Binding-site contacts:
Ligand atom C3 contacts residue ASN158 of chain 1.A at 3.3 Å.
Ligand atom C7 contacts residue ASN158 of chain 1.A at 3.8 Å.
Ligand atom C5 contacts residue ASN158 of chain 1.A at 3.6 Å.
Ligand atom O7 contacts residue ASN158 of chain 1.A at 3.2 Å (h-bond).
Ligand atom C1 contacts residue ASN158 of chain 1.A at 1.4 Å.
Ligand atom O6 contacts residue SER159 of chain 1.A at 4.3 Å.
Ligand atom C4 contacts residue ASN158 of chain 1.A at 4.1 Å.
Ligand atom N2 contacts residue ASN158 of chain 1.A at 3.5 Å (h-bond).
Ligand atom O5 contacts residue ASN158 of chain 1.A at 2.4 Å (h-bond).
Ligand atom O3 contacts residue ASN158 of chain 1.A at 3.2 Å (h-bond).
Ligand atom C2 contacts residue ASN158 of chain 1.A at 2.4 Å.

Sequence of chain 1.A:
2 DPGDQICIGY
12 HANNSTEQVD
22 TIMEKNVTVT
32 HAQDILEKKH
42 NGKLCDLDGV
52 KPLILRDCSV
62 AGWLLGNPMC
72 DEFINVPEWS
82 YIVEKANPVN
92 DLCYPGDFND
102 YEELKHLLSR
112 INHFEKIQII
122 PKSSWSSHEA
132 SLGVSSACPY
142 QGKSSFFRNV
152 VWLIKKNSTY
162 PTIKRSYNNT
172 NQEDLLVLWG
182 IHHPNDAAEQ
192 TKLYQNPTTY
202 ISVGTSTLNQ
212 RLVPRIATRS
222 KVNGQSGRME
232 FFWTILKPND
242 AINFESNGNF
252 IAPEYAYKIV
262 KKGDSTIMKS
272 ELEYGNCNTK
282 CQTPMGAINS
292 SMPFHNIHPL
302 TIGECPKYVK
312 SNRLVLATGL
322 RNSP

A small-molecule ligand and the protein it binds are described below.
Small molecule (SMILES): CC(=O)N[C@H]1[C@H](O[C@H]2[C@H](O)[C@@H](NC(C)=O)CO[C@@H]2CO)O[C@H](CO)[C@@H](O)[C@@H]1O